Sequence of chain 1.C:
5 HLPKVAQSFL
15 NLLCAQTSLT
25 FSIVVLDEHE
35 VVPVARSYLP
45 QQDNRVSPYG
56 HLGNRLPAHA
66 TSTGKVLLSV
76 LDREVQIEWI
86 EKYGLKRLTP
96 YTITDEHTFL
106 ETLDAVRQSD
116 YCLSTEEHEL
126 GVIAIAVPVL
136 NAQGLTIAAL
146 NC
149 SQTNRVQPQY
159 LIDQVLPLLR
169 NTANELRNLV

The protein below binds the small molecule below.
Small molecule (SMILES): O=C(O)c1cccc(O)c1

Binding-site contacts:
Ligand atom C3 contacts residue LEU61 of chain 1.C at 4.3 Å (hydrophobic).
Ligand atom C3 contacts residue TYR53 of chain 1.C at 4.3 Å (hydrophobic).
Ligand atom C6 contacts residue ASN146 of chain 1.C at 3.9 Å.
Ligand atom C5 contacts residue GLY54 of chain 1.C at 4.1 Å.
Ligand atom C5 contacts residue TYR53 of chain 1.C at 4.5 Å (hydrophobic).
Ligand atom O1' contacts residue SER67 of chain 1.C at 2.9 Å (h-bond).
Ligand atom C4 contacts residue LEU61 of chain 1.C at 4.2 Å (hydrophobic).
Ligand atom O3 contacts residue HIS123 of chain 1.C at 3.1 Å (h-bond).
Ligand atom C3 contacts residue HIS123 of chain 1.C at 4.2 Å.
Ligand atom C1' contacts residue ALA129 of chain 1.C at 3.4 Å (hydrophobic).
Ligand atom C5 contacts residue MSE55 of chain 1.C at 4.4 Å.
Ligand atom C3 contacts residue VAL127 of chain 1.C at 3.8 Å (hydrophobic).
Ligand atom C1' contacts residue ASN146 of chain 1.C at 4.1 Å.
Ligand atom C5 contacts residue LEU61 of chain 1.C at 4.5 Å (hydrophobic).
Ligand atom C1 contacts residue ALA129 of chain 1.C at 4.0 Å (hydrophobic).
Ligand atom C1' contacts residue THR66 of chain 1.C at 3.8 Å.
Ligand atom O2' contacts residue THR66 of chain 1.C at 3.9 Å.
Ligand atom C4 contacts residue GLY54 of chain 1.C at 4.1 Å.
Ligand atom O2' contacts residue SER67 of chain 1.C at 2.7 Å (h-bond).
Ligand atom O3 contacts residue VAL127 of chain 1.C at 3.9 Å.
Ligand atom C4 contacts residue VAL127 of chain 1.C at 4.0 Å (hydrophobic).
Ligand atom C1' contacts residue THR68 of chain 1.C at 4.4 Å.
Ligand atom O1' contacts residue SER119 of chain 1.C at 4.2 Å.
Ligand atom C1' contacts residue SER67 of chain 1.C at 3.3 Å.
Ligand atom C2 contacts residue THR66 of chain 1.C at 4.3 Å.
Ligand atom O2' contacts residue ASN146 of chain 1.C at 3.2 Å (h-bond).
Ligand atom C1 contacts residue MSE148 of chain 1.C at 4.5 Å.
Ligand atom O3 contacts residue GLU124 of chain 1.C at 3.9 Å.
Ligand atom O2' contacts residue ALA129 of chain 1.C at 3.7 Å.
Ligand atom C2 contacts residue VAL127 of chain 1.C at 4.3 Å (hydrophobic).
Ligand atom C5 contacts residue MSE148 of chain 1.C at 3.5 Å.
Ligand atom C6 contacts residue MSE148 of chain 1.C at 3.5 Å.
Ligand atom O1' contacts residue ALA129 of chain 1.C at 3.3 Å.
Ligand atom C4 contacts residue TYR53 of chain 1.C at 3.6 Å (hydrophobic).
Ligand atom C1 contacts residue ASN146 of chain 1.C at 4.5 Å.
Ligand atom C1 contacts residue THR66 of chain 1.C at 4.4 Å.
Ligand atom O1' contacts residue THR66 of chain 1.C at 3.6 Å.
Ligand atom C6 contacts residue ALA129 of chain 1.C at 4.4 Å (hydrophobic).
Ligand atom O3 contacts residue TYR53 of chain 1.C at 4.2 Å.
Ligand atom O2' contacts residue THR68 of chain 1.C at 3.3 Å (h-bond).